The protein below binds the small molecule below.
Small molecule (SMILES): CC(=O)N[C@H]1[C@H](O[C@H]2[C@H](O)[C@@H](NC(C)=O)CO[C@@H]2CO)O[C@H](CO)[C@@H](O)[C@@H]1O

Binding-site contacts:
Ligand atom O5 contacts residue SER402 of chain 1.E at 4.2 Å.
Ligand atom C1 contacts residue VAL401 of chain 1.E at 4.5 Å (hydrophobic).
Ligand atom N2 contacts residue ASN400 of chain 1.E at 3.7 Å.
Ligand atom C6 contacts residue ASN400 of chain 1.E at 3.1 Å.
Ligand atom O5 contacts residue ASN400 of chain 1.E at 2.5 Å (h-bond).
Ligand atom C8 contacts residue ASN400 of chain 1.E at 3.7 Å.
Ligand atom C7 contacts residue ASN400 of chain 1.E at 4.4 Å.
Ligand atom O6 contacts residue ASN400 of chain 1.E at 4.5 Å.
Ligand atom C1 contacts residue ASN400 of chain 1.E at 1.4 Å.
Ligand atom O3 contacts residue ASN400 of chain 1.E at 2.8 Å (h-bond).
Ligand atom C4 contacts residue ASN400 of chain 1.E at 3.7 Å.
Ligand atom C5 contacts residue ASN400 of chain 1.E at 3.2 Å.
Ligand atom C2 contacts residue ASN400 of chain 1.E at 2.5 Å.
Ligand atom C3 contacts residue ASN400 of chain 1.E at 3.1 Å.

Sequence of chain 1.E:
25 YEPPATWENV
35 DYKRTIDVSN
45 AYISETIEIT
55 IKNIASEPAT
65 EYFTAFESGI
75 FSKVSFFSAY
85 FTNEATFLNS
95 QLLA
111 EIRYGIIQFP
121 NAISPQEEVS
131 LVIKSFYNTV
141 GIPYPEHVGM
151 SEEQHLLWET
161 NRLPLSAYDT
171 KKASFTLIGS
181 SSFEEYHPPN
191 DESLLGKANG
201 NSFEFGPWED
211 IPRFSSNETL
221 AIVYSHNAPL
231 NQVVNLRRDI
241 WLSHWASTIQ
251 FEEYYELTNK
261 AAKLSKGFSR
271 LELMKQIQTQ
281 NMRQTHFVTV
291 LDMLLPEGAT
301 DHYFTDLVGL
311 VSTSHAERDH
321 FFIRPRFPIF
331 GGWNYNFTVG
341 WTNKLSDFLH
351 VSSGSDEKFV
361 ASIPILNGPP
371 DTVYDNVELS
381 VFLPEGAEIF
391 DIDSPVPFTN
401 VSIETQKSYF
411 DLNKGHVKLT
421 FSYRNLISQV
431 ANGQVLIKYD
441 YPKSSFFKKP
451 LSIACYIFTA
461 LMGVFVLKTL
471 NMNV